A protein and the small-molecule ligand that binds it are described below.
Small molecule (SMILES): Nc1ncnc2[nH]cnc12

Sequence of chain 1.B:
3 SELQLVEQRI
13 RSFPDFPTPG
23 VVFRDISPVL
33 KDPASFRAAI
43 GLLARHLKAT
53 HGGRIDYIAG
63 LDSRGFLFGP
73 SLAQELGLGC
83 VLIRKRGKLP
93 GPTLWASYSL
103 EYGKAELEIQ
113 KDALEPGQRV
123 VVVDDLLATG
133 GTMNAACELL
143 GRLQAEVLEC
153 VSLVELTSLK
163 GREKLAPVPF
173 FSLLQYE

Binding-site contacts:
Ligand atom N9 contacts residue ARG66 of chain 1.B at 3.8 Å.
Ligand atom N9 contacts residue TYR104 of chain 1.B at 3.5 Å (h-bond).
Ligand atom C6 contacts residue LEU128 of chain 1.B at 4.2 Å (hydrophobic).
Ligand atom N6 contacts residue PHE25 of chain 1.B at 4.1 Å.
Ligand atom C2 contacts residue PHE25 of chain 1.B at 3.5 Å (hydrophobic).
Ligand atom C6 contacts residue ARG26 of chain 1.B at 4.2 Å.
Ligand atom C5 contacts residue TYR104 of chain 1.B at 3.7 Å (hydrophobic).
Ligand atom C2 contacts residue ARG66 of chain 1.B at 3.8 Å.
Ligand atom N7 contacts residue TYR104 of chain 1.B at 3.5 Å.
Ligand atom N1 contacts residue ARG26 of chain 1.B at 3.0 Å (salt-bridge).
Ligand atom N3 contacts residue PHE25 of chain 1.B at 3.5 Å.
Ligand atom N7 contacts residue ALA130 of chain 1.B at 3.7 Å.
Ligand atom N9 contacts residue LEU128 of chain 1.B at 4.1 Å.
Ligand atom N6 contacts residue GLU103 of chain 1.B at 2.9 Å (salt-bridge).
Ligand atom C6 contacts residue PHE25 of chain 1.B at 4.1 Å (hydrophobic).
Ligand atom C2 contacts residue ARG26 of chain 1.B at 3.4 Å.
Ligand atom C4 contacts residue LEU128 of chain 1.B at 3.9 Å (hydrophobic).
Ligand atom N3 contacts residue ARG66 of chain 1.B at 3.0 Å (salt-bridge).
Ligand atom C6 contacts residue GLU103 of chain 1.B at 3.5 Å.
Ligand atom C8 contacts residue GLU103 of chain 1.B at 3.9 Å.
Ligand atom N1 contacts residue PHE25 of chain 1.B at 3.4 Å.
Ligand atom C5 contacts residue GLU103 of chain 1.B at 3.3 Å.
Ligand atom C8 contacts residue ALA130 of chain 1.B at 4.0 Å (hydrophobic).
Ligand atom C6 contacts residue VAL24 of chain 1.B at 4.0 Å (hydrophobic).
Ligand atom C4 contacts residue TYR104 of chain 1.B at 3.8 Å (hydrophobic).
Ligand atom N6 contacts residue VAL24 of chain 1.B at 3.1 Å (h-bond).
Ligand atom N6 contacts residue LEU158 of chain 1.B at 3.5 Å.
Ligand atom N6 contacts residue VAL23 of chain 1.B at 3.6 Å.
Ligand atom C6 contacts residue LEU158 of chain 1.B at 3.9 Å (hydrophobic).
Ligand atom C4 contacts residue PHE25 of chain 1.B at 4.2 Å (hydrophobic).
Ligand atom N9 contacts residue PRP1 of chain 1.I at 3.2 Å.
Ligand atom C4 contacts residue ARG66 of chain 1.B at 3.9 Å.
Ligand atom N1 contacts residue VAL24 of chain 1.B at 3.9 Å.
Ligand atom C8 contacts residue PRP1 of chain 1.I at 3.2 Å.
Ligand atom C8 contacts residue TYR104 of chain 1.B at 3.4 Å (hydrophobic).
Ligand atom N1 contacts residue LEU128 of chain 1.B at 3.8 Å.
Ligand atom C5 contacts residue LEU128 of chain 1.B at 4.1 Å (hydrophobic).
Ligand atom N7 contacts residue GLU103 of chain 1.B at 2.7 Å (salt-bridge).
Ligand atom C2 contacts residue LEU128 of chain 1.B at 3.5 Å (hydrophobic).
Ligand atom N3 contacts residue LEU128 of chain 1.B at 3.7 Å.